Sequence of chain 1.A:
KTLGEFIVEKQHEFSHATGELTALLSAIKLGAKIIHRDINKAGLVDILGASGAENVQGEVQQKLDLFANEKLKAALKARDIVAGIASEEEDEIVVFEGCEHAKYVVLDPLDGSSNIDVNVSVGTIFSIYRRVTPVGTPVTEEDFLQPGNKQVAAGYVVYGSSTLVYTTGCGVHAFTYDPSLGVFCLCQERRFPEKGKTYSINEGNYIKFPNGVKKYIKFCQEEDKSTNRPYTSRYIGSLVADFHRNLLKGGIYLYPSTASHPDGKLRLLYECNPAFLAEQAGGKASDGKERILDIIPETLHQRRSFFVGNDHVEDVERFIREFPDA

This protein binds this small molecule.
Small molecule (SMILES): O=P(O)(O)OC[C@H]1O[C@@](CO)(OP(=O)(O)O)[C@@H](O)[C@@H]1O

Binding-site contacts:
Ligand atom C6 contacts residue TYR239 of chain 2.A at 3.4 Å (hydrophobic).
Ligand atom C3 contacts residue LEU243 of chain 2.A at 3.7 Å (hydrophobic).
Ligand atom C1 contacts residue GLU275 of chain 2.A at 3.8 Å.
Ligand atom O6P contacts residue ARG238 of chain 1.A at 3.1 Å (salt-bridge).
Ligand atom P1 contacts residue SER115 of chain 2.A at 3.6 Å.
Ligand atom O2P contacts residue SER115 of chain 2.A at 3.0 Å (h-bond).
Ligand atom O3P contacts residue SER115 of chain 2.A at 3.1 Å (h-bond).
Ligand atom C4 contacts residue LEU243 of chain 2.A at 3.7 Å (hydrophobic).
Ligand atom C1 contacts residue LYS269 of chain 2.A at 3.8 Å.
Ligand atom C1 contacts residue MG1 of chain 2.C at 3.8 Å.
Ligand atom O5 contacts residue LYS269 of chain 2.A at 2.9 Å (salt-bridge).
Ligand atom O2 contacts residue GLY241 of chain 2.A at 3.7 Å.
Ligand atom C4 contacts residue GLY241 of chain 2.A at 3.3 Å.
Ligand atom O3P contacts residue GLY114 of chain 2.A at 3.8 Å.
Ligand atom O5P contacts residue TYR259 of chain 2.A at 2.7 Å (h-bond).
Ligand atom O4 contacts residue LEU243 of chain 2.A at 3.2 Å (h-bond).
Ligand atom O1 contacts residue ASP113 of chain 2.A at 3.1 Å (salt-bridge).
Ligand atom C1 contacts residue ARG271 of chain 2.A at 3.8 Å.
Ligand atom O1P contacts residue LYS269 of chain 2.A at 2.5 Å (salt-bridge).
Ligand atom O1 contacts residue MG1 of chain 2.C at 2.4 Å.
Ligand atom O3 contacts residue ASP113 of chain 2.A at 2.6 Å (salt-bridge).
Ligand atom C4 contacts residue TYR257 of chain 2.A at 3.8 Å (hydrophobic).
Ligand atom O3 contacts residue LEU243 of chain 2.A at 3.0 Å (h-bond).
Ligand atom O1 contacts residue GLU275 of chain 2.A at 3.0 Å (salt-bridge).
Ligand atom P2 contacts residue ASN206 of chain 2.A at 3.6 Å.
Ligand atom O4P contacts residue ARG238 of chain 1.A at 2.9 Å (salt-bridge).
Ligand atom O6P contacts residue TYR239 of chain 2.A at 2.7 Å (h-bond).
Ligand atom C3 contacts residue ASP113 of chain 2.A at 3.6 Å.
Ligand atom O3 contacts residue GLY114 of chain 2.A at 3.5 Å (h-bond).
Ligand atom C2 contacts residue LYS269 of chain 2.A at 3.9 Å.
Ligand atom O6 contacts residue TYR259 of chain 2.A at 3.5 Å.
Ligand atom O5P contacts residue ASN206 of chain 2.A at 3.8 Å.
Ligand atom O4 contacts residue TYR257 of chain 2.A at 2.6 Å (h-bond).
Ligand atom O3 contacts residue SER242 of chain 2.A at 3.9 Å.
Ligand atom O3P contacts residue SER116 of chain 2.A at 3.1 Å (h-bond).
Ligand atom P1 contacts residue LYS269 of chain 2.A at 3.8 Å.
Ligand atom O2 contacts residue GLY114 of chain 2.A at 3.8 Å.
Ligand atom O6P contacts residue ASN206 of chain 2.A at 2.8 Å (h-bond).
Ligand atom O2P contacts residue GLY114 of chain 2.A at 3.2 Å (h-bond).
Ligand atom O6 contacts residue LYS269 of chain 2.A at 3.0 Å (salt-bridge).

Sequence of chain 2.A:
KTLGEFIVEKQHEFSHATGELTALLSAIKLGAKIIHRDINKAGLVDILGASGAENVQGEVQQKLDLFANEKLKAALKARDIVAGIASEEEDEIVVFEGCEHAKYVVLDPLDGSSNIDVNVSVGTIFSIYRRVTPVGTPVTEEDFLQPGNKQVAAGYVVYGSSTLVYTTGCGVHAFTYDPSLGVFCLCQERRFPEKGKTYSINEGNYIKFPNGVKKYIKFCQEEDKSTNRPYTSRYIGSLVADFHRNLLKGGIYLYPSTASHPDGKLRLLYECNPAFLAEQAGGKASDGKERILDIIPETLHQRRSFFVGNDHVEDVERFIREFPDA